Sequence of chain 1.C:
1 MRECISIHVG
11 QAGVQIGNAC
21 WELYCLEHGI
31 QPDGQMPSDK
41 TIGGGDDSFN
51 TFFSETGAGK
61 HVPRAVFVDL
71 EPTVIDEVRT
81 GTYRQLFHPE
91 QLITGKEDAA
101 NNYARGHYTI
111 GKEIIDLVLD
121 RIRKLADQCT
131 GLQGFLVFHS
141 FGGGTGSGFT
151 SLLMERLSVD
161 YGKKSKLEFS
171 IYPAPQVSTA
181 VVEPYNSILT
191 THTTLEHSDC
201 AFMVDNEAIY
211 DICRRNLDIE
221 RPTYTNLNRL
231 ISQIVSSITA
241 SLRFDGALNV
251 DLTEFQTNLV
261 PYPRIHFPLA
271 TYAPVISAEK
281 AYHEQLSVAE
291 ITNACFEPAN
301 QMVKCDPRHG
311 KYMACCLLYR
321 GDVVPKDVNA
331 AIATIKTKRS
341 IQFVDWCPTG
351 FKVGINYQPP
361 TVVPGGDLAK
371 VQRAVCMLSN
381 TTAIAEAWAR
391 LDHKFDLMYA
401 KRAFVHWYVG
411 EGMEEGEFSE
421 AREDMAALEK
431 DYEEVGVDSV

Sequence of chain 1.D:
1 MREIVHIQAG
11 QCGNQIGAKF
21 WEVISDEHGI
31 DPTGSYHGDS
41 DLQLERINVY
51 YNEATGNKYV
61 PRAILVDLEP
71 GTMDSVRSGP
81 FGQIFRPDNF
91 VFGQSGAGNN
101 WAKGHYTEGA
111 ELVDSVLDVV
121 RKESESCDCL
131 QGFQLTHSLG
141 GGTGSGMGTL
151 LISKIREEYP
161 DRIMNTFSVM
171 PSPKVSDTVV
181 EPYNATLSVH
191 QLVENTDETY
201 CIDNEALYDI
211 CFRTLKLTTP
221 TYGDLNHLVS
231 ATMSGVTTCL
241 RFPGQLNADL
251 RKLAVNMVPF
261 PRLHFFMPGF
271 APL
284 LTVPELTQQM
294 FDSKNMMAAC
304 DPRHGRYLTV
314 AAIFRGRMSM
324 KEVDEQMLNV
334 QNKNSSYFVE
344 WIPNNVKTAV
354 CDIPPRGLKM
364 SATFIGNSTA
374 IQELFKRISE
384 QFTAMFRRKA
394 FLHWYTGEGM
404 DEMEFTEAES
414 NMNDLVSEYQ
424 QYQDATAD

Binding-site contacts:
Ligand atom O20 contacts residue VAL236 of chain 1.D at 3.3 Å (h-bond).
Ligand atom C8 contacts residue ILE368 of chain 1.D at 3.3 Å (hydrophobic).
Ligand atom C13 contacts residue GLU198 of chain 1.D at 3.5 Å.
Ligand atom O20 contacts residue ILE368 of chain 1.D at 3.6 Å.
Ligand atom C23 contacts residue CYS239 of chain 1.D at 3.6 Å (hydrophobic).
Ligand atom C15 contacts residue ASN165 of chain 1.D at 3.1 Å.
Ligand atom C18 contacts residue VAL236 of chain 1.D at 3.5 Å (hydrophobic).
Ligand atom N3 contacts residue ALA314 of chain 1.D at 3.4 Å.
Ligand atom C11 contacts residue LEU253 of chain 1.D at 3.6 Å (hydrophobic).
Ligand atom C13 contacts residue TYR200 of chain 1.D at 2.9 Å (hydrophobic).
Ligand atom C19 contacts residue LEU240 of chain 1.D at 3.7 Å (hydrophobic).
Ligand atom C1 contacts residue LEU253 of chain 1.D at 3.6 Å (hydrophobic).
Ligand atom C17 contacts residue GLN134 of chain 1.D at 3.4 Å.
Ligand atom C18 contacts residue LEU240 of chain 1.D at 3.3 Å (hydrophobic).
Ligand atom N9 contacts residue VAL236 of chain 1.D at 2.8 Å (h-bond).
Ligand atom N9 contacts residue ILE368 of chain 1.D at 3.6 Å.
Ligand atom C8 contacts residue VAL236 of chain 1.D at 3.5 Å (hydrophobic).
Ligand atom C7 contacts residue ILE368 of chain 1.D at 3.6 Å (hydrophobic).
Ligand atom N5 contacts residue LEU253 of chain 1.D at 3.7 Å.
Ligand atom C14 contacts residue VAL236 of chain 1.D at 3.6 Å (hydrophobic).
Ligand atom C16 contacts residue ASN165 of chain 1.D at 3.5 Å.
Ligand atom C18 contacts residue THR237 of chain 1.D at 3.4 Å.
Ligand atom C17 contacts residue THR237 of chain 1.D at 3.5 Å.
Ligand atom C6 contacts residue ALA314 of chain 1.D at 3.5 Å (hydrophobic).
Ligand atom C2 contacts residue LEU253 of chain 1.D at 3.6 Å (hydrophobic).
Ligand atom N3 contacts residue LEU253 of chain 1.D at 3.6 Å.
Ligand atom N12 contacts residue LEU253 of chain 1.D at 3.4 Å.
Ligand atom C15 contacts residue TYR200 of chain 1.D at 3.5 Å (hydrophobic).
Ligand atom C10 contacts residue TYR200 of chain 1.D at 3.1 Å (hydrophobic).
Ligand atom O21 contacts residue LEU253 of chain 1.D at 3.4 Å.
Ligand atom O20 contacts residue CYS239 of chain 1.D at 3.1 Å (h-bond).
Ligand atom C25 contacts residue THR179 of chain 1.C at 3.6 Å.
Ligand atom C23 contacts residue LEU246 of chain 1.D at 3.3 Å (hydrophobic).
Ligand atom N3 contacts residue MET257 of chain 1.D at 3.7 Å.
Ligand atom C14 contacts residue TYR200 of chain 1.D at 3.5 Å (hydrophobic).
Ligand atom O21 contacts residue GLU198 of chain 1.D at 3.0 Å (salt-bridge).
Ligand atom N9 contacts residue TYR200 of chain 1.D at 3.5 Å (h-bond).
Ligand atom C19 contacts residue VAL236 of chain 1.D at 3.0 Å (hydrophobic).
Ligand atom C2 contacts residue ALA314 of chain 1.D at 3.4 Å (hydrophobic).
Ligand atom C24 contacts residue ALA315 of chain 1.D at 3.4 Å (hydrophobic).

The small molecule below binds the protein below.
Small molecule (SMILES): CC(C)(C)c1[nH]cnc1/C=c1\[nH]c(=O)/c(=C/c2ccccc2)[nH]c1=O